Sequence of chain 2.D:
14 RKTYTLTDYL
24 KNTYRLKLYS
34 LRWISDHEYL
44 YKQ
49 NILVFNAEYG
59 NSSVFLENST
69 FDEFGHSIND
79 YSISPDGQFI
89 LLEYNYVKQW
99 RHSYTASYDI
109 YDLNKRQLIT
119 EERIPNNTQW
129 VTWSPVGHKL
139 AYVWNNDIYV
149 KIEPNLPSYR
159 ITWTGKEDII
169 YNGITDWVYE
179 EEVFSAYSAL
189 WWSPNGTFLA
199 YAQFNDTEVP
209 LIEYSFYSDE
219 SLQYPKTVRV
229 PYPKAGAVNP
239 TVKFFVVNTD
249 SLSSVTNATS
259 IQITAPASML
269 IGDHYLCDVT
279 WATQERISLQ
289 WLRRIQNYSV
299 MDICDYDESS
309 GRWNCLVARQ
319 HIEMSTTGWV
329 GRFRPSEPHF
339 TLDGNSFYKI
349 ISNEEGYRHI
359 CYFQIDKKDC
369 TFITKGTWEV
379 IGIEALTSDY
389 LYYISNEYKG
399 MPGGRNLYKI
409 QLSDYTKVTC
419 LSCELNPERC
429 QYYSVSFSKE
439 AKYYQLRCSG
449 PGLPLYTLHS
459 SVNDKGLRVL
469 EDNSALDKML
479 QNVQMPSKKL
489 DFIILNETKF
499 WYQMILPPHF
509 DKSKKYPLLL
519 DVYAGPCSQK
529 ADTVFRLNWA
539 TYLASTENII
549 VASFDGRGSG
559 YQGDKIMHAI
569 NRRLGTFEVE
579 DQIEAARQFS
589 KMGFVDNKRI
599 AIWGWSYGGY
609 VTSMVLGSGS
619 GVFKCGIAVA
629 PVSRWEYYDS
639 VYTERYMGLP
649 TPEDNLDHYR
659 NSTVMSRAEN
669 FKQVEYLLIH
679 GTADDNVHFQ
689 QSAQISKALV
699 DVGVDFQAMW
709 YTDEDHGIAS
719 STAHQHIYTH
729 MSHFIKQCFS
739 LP

Binding-site contacts:
Ligand atom C8 contacts residue ASN295 of chain 2.D at 4.4 Å.
Ligand atom C3 contacts residue ASN295 of chain 2.D at 3.7 Å.
Ligand atom O7 contacts residue ASN295 of chain 2.D at 3.7 Å.
Ligand atom C5 contacts residue ASN295 of chain 2.D at 3.7 Å.
Ligand atom O6 contacts residue ARG570 of chain 2.D at 3.6 Å (salt-bridge).
Ligand atom C7 contacts residue SER323 of chain 2.D at 3.7 Å.
Ligand atom C8 contacts residue SER323 of chain 2.D at 4.5 Å.
Ligand atom C4 contacts residue ASN295 of chain 2.D at 4.2 Å.
Ligand atom C8 contacts residue MET322 of chain 2.D at 3.7 Å (hydrophobic).
Ligand atom O5 contacts residue ILE293 of chain 2.D at 3.6 Å.
Ligand atom O7 contacts residue THR324 of chain 2.D at 3.7 Å.
Ligand atom O7 contacts residue SER323 of chain 2.D at 2.8 Å (h-bond).
Ligand atom C2 contacts residue ASN295 of chain 2.D at 2.3 Å.
Ligand atom C1 contacts residue ASN295 of chain 2.D at 1.5 Å.
Ligand atom C1 contacts residue ILE293 of chain 2.D at 3.9 Å (hydrophobic).
Ligand atom C5 contacts residue ILE293 of chain 2.D at 4.3 Å (hydrophobic).
Ligand atom C6 contacts residue ARG570 of chain 2.D at 4.3 Å.
Ligand atom N2 contacts residue ASN295 of chain 2.D at 2.9 Å (h-bond).
Ligand atom C7 contacts residue ASN295 of chain 2.D at 3.5 Å.
Ligand atom O5 contacts residue ASN295 of chain 2.D at 2.4 Å (h-bond).

The small molecule below binds the protein below.
Small molecule (SMILES): CC(=O)N[C@@H]1[C@@H](O)[C@H](O)[C@@H](CO)O[C@H]1O